Sequence of chain 1.D:
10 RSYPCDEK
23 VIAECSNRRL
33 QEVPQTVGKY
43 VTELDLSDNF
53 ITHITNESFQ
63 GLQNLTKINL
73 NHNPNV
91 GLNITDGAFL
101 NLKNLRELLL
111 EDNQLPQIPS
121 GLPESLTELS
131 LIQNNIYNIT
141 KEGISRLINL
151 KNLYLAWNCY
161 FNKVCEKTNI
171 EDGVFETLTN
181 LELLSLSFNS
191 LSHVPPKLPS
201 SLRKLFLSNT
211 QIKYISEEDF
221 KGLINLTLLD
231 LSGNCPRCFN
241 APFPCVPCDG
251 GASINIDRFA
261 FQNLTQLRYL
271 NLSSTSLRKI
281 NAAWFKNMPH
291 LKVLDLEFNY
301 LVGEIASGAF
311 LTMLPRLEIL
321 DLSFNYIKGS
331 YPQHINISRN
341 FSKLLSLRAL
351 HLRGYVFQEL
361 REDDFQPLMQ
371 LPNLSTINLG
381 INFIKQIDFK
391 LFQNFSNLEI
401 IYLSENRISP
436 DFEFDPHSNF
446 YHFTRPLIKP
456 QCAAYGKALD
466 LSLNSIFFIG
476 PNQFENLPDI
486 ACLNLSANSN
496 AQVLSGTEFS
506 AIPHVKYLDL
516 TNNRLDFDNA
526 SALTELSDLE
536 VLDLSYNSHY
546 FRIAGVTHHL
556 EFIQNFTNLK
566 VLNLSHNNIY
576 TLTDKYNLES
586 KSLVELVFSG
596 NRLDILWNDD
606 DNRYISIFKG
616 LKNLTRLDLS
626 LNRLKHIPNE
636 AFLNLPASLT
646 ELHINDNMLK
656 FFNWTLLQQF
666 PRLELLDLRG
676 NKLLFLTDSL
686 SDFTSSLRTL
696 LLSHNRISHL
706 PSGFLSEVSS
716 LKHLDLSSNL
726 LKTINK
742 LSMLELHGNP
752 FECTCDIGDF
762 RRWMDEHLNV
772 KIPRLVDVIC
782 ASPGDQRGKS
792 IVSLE

Binding-site contacts:
Ligand atom C7 contacts residue ASN263 of chain 1.D at 3.5 Å.
Ligand atom C2 contacts residue ASN263 of chain 1.D at 2.4 Å.
Ligand atom C4 contacts residue ASN263 of chain 1.D at 4.2 Å.
Ligand atom C6 contacts residue GLN262 of chain 1.D at 4.4 Å.
Ligand atom C3 contacts residue ASN263 of chain 1.D at 3.7 Å.
Ligand atom O7 contacts residue ASN263 of chain 1.D at 3.6 Å.
Ligand atom N2 contacts residue ASN263 of chain 1.D at 2.9 Å (h-bond).
Ligand atom O6 contacts residue GLN262 of chain 1.D at 3.8 Å.
Ligand atom C5 contacts residue ASN263 of chain 1.D at 3.6 Å.
Ligand atom C1 contacts residue GLN262 of chain 1.D at 4.1 Å.
Ligand atom O6 contacts residue ASN287 of chain 1.D at 3.7 Å.
Ligand atom C1 contacts residue ASN263 of chain 1.D at 1.4 Å.
Ligand atom O5 contacts residue GLN262 of chain 1.D at 3.7 Å.
Ligand atom C5 contacts residue GLN262 of chain 1.D at 4.2 Å.
Ligand atom O5 contacts residue ASN263 of chain 1.D at 2.3 Å (h-bond).

The small molecule below binds the protein below.
Small molecule (SMILES): CC(=O)N[C@@H]1[C@@H](O)[C@H](O)[C@@H](CO)O[C@H]1O